Binding-site contacts:
Ligand atom O3P contacts residue FE21 of chain 1.K at 2.5 Å.
Ligand atom C5' contacts residue HIS232 of chain 1.A at 3.2 Å.
Ligand atom S2P contacts residue HIS93 of chain 1.A at 3.1 Å (h-bond).
Ligand atom N2 contacts residue ASP207 of chain 1.A at 3.0 Å (salt-bridge).
Ligand atom O1P contacts residue HIS234 of chain 1.A at 3.1 Å (h-bond).
Ligand atom O3P contacts residue HIS232 of chain 1.A at 3.3 Å.
Ligand atom C6 contacts residue HIS93 of chain 1.A at 3.2 Å.
Ligand atom C8 contacts residue HIS232 of chain 1.A at 3.5 Å.
Ligand atom C4 contacts residue MET233 of chain 1.A at 3.5 Å (hydrophobic).
Ligand atom OP1 contacts residue HIS234 of chain 1.A at 3.2 Å (h-bond).
Ligand atom C5 contacts residue LYS136 of chain 1.A at 3.4 Å.
Ligand atom O4 contacts residue LYS251 of chain 1.A at 2.9 Å (salt-bridge).
Ligand atom N2 contacts residue LYS206 of chain 1.A at 3.4 Å (salt-bridge).
Ligand atom C6 contacts residue TYR66 of chain 1.A at 3.3 Å (hydrophobic).
Ligand atom S2P contacts residue ZN1 of chain 1.L at 3.4 Å.
Ligand atom C6 contacts residue LYS136 of chain 1.A at 3.2 Å.
Ligand atom OP2 contacts residue PHE157 of chain 1.A at 3.4 Å.
Ligand atom O1P contacts residue FE21 of chain 1.K at 2.5 Å.
Ligand atom P contacts residue FE21 of chain 1.K at 3.0 Å.
Ligand atom OP1 contacts residue HIS158 of chain 1.A at 2.5 Å (h-bond).
Ligand atom O1P contacts residue ZN1 of chain 1.L at 2.3 Å.
Ligand atom N2 contacts residue GLY203 of chain 1.A at 2.9 Å (h-bond).
Ligand atom S2P contacts residue HIS234 of chain 1.A at 3.3 Å.
Ligand atom P contacts residue ASP47 of chain 1.A at 3.5 Å.
Ligand atom O3P contacts residue ASN92 of chain 1.A at 2.4 Å (h-bond).
Ligand atom O1P contacts residue ASP47 of chain 1.A at 3.0 Å (salt-bridge).
Ligand atom C5 contacts residue MET233 of chain 1.A at 3.5 Å (hydrophobic).
Ligand atom O2' contacts residue LYS136 of chain 1.A at 3.0 Å (salt-bridge).
Ligand atom O3P contacts residue ASP47 of chain 1.A at 3.5 Å (salt-bridge).
Ligand atom N1 contacts residue ASP207 of chain 1.A at 2.7 Å (salt-bridge).
Ligand atom P contacts residue ZN1 of chain 1.L at 3.4 Å.
Ligand atom O3P contacts residue HIS93 of chain 1.A at 3.4 Å (h-bond).
Ligand atom S2P contacts residue HIS18 of chain 1.A at 3.1 Å.
Ligand atom C2 contacts residue ASP207 of chain 1.A at 3.3 Å.
Ligand atom O5' contacts residue LYS61 of chain 1.A at 3.1 Å.
Ligand atom O2' contacts residue HIS93 of chain 1.A at 2.8 Å (h-bond).
Ligand atom O1P contacts residue HIS232 of chain 1.A at 3.1 Å (h-bond).
Ligand atom OP1 contacts residue PHE157 of chain 1.A at 3.3 Å.
Ligand atom C5 contacts residue TYR66 of chain 1.A at 3.4 Å (hydrophobic).
Ligand atom OP2 contacts residue LYS61 of chain 1.A at 2.7 Å (salt-bridge).

Sequence of chain 1.A:
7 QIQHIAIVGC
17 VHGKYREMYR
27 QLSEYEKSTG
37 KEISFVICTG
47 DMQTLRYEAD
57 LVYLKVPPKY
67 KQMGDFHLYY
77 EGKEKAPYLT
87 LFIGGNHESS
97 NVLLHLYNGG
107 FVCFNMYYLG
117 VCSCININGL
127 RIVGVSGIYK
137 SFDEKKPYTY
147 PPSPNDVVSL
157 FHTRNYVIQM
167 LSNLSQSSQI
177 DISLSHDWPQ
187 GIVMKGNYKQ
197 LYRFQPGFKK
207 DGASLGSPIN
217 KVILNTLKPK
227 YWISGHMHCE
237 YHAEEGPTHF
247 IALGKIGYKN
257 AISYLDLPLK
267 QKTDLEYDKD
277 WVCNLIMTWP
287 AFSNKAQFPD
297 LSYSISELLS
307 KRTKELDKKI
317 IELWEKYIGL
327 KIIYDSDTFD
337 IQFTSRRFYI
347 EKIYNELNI

A protein and the small-molecule ligand that binds it are described below.
Small molecule (SMILES): Nc1nc2c(ncn2[C@@H]2O[C@H](CO[P](=O)(O)S)[C@@H](O[P](=O)(O)OC[C@H]3O[C@@H](n4ccc(=O)[nH]c4=O)[C@H](O)[C@@H]3O[P](=O)(O)OC[C@H]3O[C@@H](n4cnc5c(=O)nc(N)[nH]c54)[C@H](O)[C@@H]3O[P](=O)(O)OC[C@H]3O[C@@H](n4ccc(=O)[nH]c4=O)[C@H](O)[C@@H]3OP(=O)=O)[C@H]2O)c(=O)[nH]1